Binding-site contacts:
Ligand atom C5 contacts residue ASN242 of chain 1.A at 3.7 Å.
Ligand atom C4 contacts residue ASN242 of chain 1.A at 4.2 Å.
Ligand atom O7 contacts residue ASN242 of chain 1.A at 4.1 Å.
Ligand atom O7 contacts residue ASP237 of chain 1.A at 4.0 Å.
Ligand atom O5 contacts residue ASN242 of chain 1.A at 2.4 Å (h-bond).
Ligand atom N2 contacts residue LYS163 of chain 1.A at 4.5 Å.
Ligand atom C8 contacts residue ASP237 of chain 1.A at 4.0 Å.
Ligand atom O7 contacts residue LYS163 of chain 1.A at 4.5 Å.
Ligand atom C8 contacts residue LEU238 of chain 1.A at 3.5 Å (hydrophobic).
Ligand atom C3 contacts residue ASN242 of chain 1.A at 3.9 Å.
Ligand atom N2 contacts residue LEU238 of chain 1.A at 4.3 Å.
Ligand atom C7 contacts residue ASN242 of chain 1.A at 3.7 Å.
Ligand atom N2 contacts residue ASN242 of chain 1.A at 2.9 Å (h-bond).
Ligand atom C2 contacts residue ASN242 of chain 1.A at 2.7 Å.
Ligand atom C7 contacts residue LEU238 of chain 1.A at 4.0 Å (hydrophobic).
Ligand atom C7 contacts residue LYS163 of chain 1.A at 3.7 Å.
Ligand atom C1 contacts residue ASN242 of chain 1.A at 1.8 Å.
Ligand atom O7 contacts residue LYS241 of chain 1.A at 4.2 Å.
Ligand atom C8 contacts residue LYS163 of chain 1.A at 2.7 Å.

Sequence of chain 1.A:
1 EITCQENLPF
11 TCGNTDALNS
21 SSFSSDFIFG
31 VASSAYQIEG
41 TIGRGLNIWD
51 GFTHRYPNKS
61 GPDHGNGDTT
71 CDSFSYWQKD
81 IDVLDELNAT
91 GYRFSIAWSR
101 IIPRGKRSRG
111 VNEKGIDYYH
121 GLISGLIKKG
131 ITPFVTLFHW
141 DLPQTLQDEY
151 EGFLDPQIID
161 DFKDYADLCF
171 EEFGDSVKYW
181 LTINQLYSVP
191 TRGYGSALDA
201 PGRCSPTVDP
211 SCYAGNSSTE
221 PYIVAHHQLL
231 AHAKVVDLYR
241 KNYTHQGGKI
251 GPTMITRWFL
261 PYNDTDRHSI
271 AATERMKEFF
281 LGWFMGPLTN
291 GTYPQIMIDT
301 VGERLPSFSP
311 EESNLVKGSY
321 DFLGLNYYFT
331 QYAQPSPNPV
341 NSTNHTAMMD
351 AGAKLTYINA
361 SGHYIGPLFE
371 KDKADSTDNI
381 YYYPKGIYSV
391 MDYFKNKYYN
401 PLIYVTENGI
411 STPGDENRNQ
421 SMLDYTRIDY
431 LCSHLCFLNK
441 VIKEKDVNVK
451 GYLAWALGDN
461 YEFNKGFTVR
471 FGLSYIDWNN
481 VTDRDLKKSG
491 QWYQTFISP

A small-molecule ligand and the protein it binds are described below.
Small molecule (SMILES): CC(=O)N[C@@H]1[C@@H](O)[C@H](O)[C@@H](CO)O[C@H]1O